Sequence of chain 1.C:
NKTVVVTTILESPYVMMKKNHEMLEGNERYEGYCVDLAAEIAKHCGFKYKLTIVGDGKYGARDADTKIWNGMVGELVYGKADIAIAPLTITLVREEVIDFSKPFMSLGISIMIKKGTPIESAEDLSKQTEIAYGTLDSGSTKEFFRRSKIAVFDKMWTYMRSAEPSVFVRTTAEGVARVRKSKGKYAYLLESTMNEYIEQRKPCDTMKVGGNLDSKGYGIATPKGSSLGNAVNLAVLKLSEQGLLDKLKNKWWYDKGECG

Binding-site contacts:
Ligand atom OXT contacts residue TYR61 of chain 1.C at 3.5 Å.
Ligand atom CB contacts residue LEU138 of chain 1.C at 3.9 Å (hydrophobic).
Ligand atom CA contacts residue SER142 of chain 1.C at 3.4 Å.
Ligand atom O contacts residue TYR61 of chain 1.C at 3.4 Å.
Ligand atom C contacts residue THR91 of chain 1.C at 3.7 Å.
Ligand atom CB contacts residue GLU193 of chain 1.C at 4.0 Å.
Ligand atom OE1 contacts residue THR143 of chain 1.C at 3.1 Å (h-bond).
Ligand atom O contacts residue SER142 of chain 1.C at 2.9 Å (h-bond).
Ligand atom OXT contacts residue THR91 of chain 1.C at 3.0 Å (h-bond).
Ligand atom OXT contacts residue SER142 of chain 1.C at 4.1 Å.
Ligand atom CA contacts residue PRO89 of chain 1.C at 4.1 Å (hydrophobic).
Ligand atom CD contacts residue THR143 of chain 1.C at 3.3 Å.
Ligand atom C contacts residue ARG96 of chain 1.C at 3.5 Å.
Ligand atom CB contacts residue TYR61 of chain 1.C at 3.5 Å (hydrophobic).
Ligand atom OE1 contacts residue SER142 of chain 1.C at 3.3 Å (h-bond).
Ligand atom CA contacts residue GLU193 of chain 1.C at 3.3 Å.
Ligand atom OXT contacts residue LEU90 of chain 1.C at 3.6 Å.
Ligand atom N contacts residue PRO89 of chain 1.C at 2.9 Å (h-bond).
Ligand atom N contacts residue THR91 of chain 1.C at 2.9 Å (h-bond).
Ligand atom CG contacts residue LEU138 of chain 1.C at 3.7 Å (hydrophobic).
Ligand atom O contacts residue ARG96 of chain 1.C at 2.9 Å (salt-bridge).
Ligand atom CA contacts residue TYR61 of chain 1.C at 4.1 Å (hydrophobic).
Ligand atom OE2 contacts residue GLU193 of chain 1.C at 3.7 Å.
Ligand atom CG contacts residue GLU193 of chain 1.C at 3.5 Å.
Ligand atom N contacts residue TYR220 of chain 1.C at 3.8 Å.
Ligand atom CA contacts residue THR91 of chain 1.C at 3.5 Å.
Ligand atom OE1 contacts residue GLY141 of chain 1.C at 3.8 Å.
Ligand atom OE1 contacts residue LEU138 of chain 1.C at 4.1 Å.
Ligand atom N contacts residue GLU193 of chain 1.C at 2.7 Å (salt-bridge).
Ligand atom N contacts residue TYR61 of chain 1.C at 4.1 Å.
Ligand atom N contacts residue SER142 of chain 1.C at 4.1 Å.
Ligand atom CD contacts residue LEU138 of chain 1.C at 4.0 Å (hydrophobic).
Ligand atom C contacts residue SER142 of chain 1.C at 3.5 Å.
Ligand atom OE2 contacts residue THR143 of chain 1.C at 2.6 Å (h-bond).
Ligand atom O contacts residue GLY141 of chain 1.C at 3.1 Å.
Ligand atom OXT contacts residue PRO89 of chain 1.C at 3.8 Å.
Ligand atom CD contacts residue GLU193 of chain 1.C at 3.8 Å.
Ligand atom C contacts residue TYR61 of chain 1.C at 3.7 Å (hydrophobic).
Ligand atom OXT contacts residue ARG96 of chain 1.C at 2.8 Å (salt-bridge).
Ligand atom OE1 contacts residue GLU193 of chain 1.C at 4.2 Å.

This small molecule binds to this protein.
Small molecule (SMILES): N[C@@H](CCC(=O)O)C(=O)O